Sequence of chain 2.A:
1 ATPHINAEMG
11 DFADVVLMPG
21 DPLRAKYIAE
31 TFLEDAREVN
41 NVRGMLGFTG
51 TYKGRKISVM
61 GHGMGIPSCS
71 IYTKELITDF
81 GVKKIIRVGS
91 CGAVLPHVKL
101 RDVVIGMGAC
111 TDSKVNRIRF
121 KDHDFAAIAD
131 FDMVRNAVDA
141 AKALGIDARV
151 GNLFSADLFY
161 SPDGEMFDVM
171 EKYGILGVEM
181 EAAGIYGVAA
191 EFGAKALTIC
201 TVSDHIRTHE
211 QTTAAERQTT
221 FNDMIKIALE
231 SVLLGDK

Sequence of chain 1.A:
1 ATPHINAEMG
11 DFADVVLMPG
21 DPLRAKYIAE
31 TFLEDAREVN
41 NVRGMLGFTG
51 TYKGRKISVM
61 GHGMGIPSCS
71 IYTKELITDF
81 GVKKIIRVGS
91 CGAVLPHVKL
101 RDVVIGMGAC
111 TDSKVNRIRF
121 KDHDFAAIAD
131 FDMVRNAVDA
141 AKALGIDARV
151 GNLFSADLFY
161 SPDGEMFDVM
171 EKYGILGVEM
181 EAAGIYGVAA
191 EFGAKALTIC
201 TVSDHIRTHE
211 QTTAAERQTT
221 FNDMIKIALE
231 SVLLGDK

Binding-site contacts:
Ligand atom N7 contacts residue ASP204 of chain 1.A at 3.3 Å (salt-bridge).
Ligand atom O3' contacts residue PO41 of chain 1.D at 2.7 Å (h-bond).
Ligand atom O4' contacts residue ARG43 of chain 2.A at 3.5 Å (salt-bridge).
Ligand atom F contacts residue PHE159 of chain 1.A at 3.6 Å.
Ligand atom O2' contacts residue MET180 of chain 1.A at 2.9 Å (h-bond).
Ligand atom N7 contacts residue CYS91 of chain 1.A at 3.6 Å.
Ligand atom O2' contacts residue ARG87 of chain 1.A at 3.0 Å (salt-bridge).
Ligand atom C5 contacts residue VAL178 of chain 1.A at 3.5 Å (hydrophobic).
Ligand atom C6 contacts residue VAL178 of chain 1.A at 3.6 Å (hydrophobic).
Ligand atom N9 contacts residue SER90 of chain 1.A at 3.6 Å (h-bond).
Ligand atom O5' contacts residue PHE159 of chain 1.A at 3.5 Å.
Ligand atom O2' contacts residue PO41 of chain 1.D at 3.2 Å (h-bond).
Ligand atom C1' contacts residue SER90 of chain 1.A at 3.5 Å.
Ligand atom C5' contacts residue MET64 of chain 1.A at 3.7 Å (hydrophobic).
Ligand atom C3' contacts residue PO41 of chain 1.D at 3.6 Å.
Ligand atom N6 contacts residue GLY92 of chain 1.A at 3.6 Å.
Ligand atom N7 contacts residue GLY92 of chain 1.A at 3.6 Å.
Ligand atom C2' contacts residue PO41 of chain 1.D at 3.5 Å.
Ligand atom C2 contacts residue PHE159 of chain 1.A at 3.5 Å (hydrophobic).
Ligand atom C3' contacts residue GLU181 of chain 1.A at 3.4 Å.
Ligand atom C4' contacts residue PO41 of chain 1.D at 3.5 Å.
Ligand atom O3' contacts residue GLU181 of chain 1.A at 2.7 Å (salt-bridge).
Ligand atom O5' contacts residue HIS4 of chain 2.A at 2.6 Å (h-bond).
Ligand atom N1 contacts residue VAL178 of chain 1.A at 3.8 Å.
Ligand atom N3 contacts residue MET180 of chain 1.A at 3.6 Å.
Ligand atom C8 contacts residue SER90 of chain 1.A at 3.4 Å.
Ligand atom C8 contacts residue CYS91 of chain 1.A at 3.7 Å (hydrophobic).
Ligand atom N3 contacts residue GLU179 of chain 1.A at 3.7 Å.
Ligand atom N6 contacts residue ASP204 of chain 1.A at 3.1 Å (salt-bridge).
Ligand atom O4' contacts residue SER90 of chain 1.A at 3.8 Å.
Ligand atom F contacts residue MET180 of chain 1.A at 3.5 Å.
Ligand atom C5' contacts residue PHE159 of chain 1.A at 3.7 Å (hydrophobic).
Ligand atom C4' contacts residue ARG43 of chain 2.A at 3.8 Å.
Ligand atom C5' contacts residue HIS4 of chain 2.A at 3.6 Å.
Ligand atom C4 contacts residue VAL178 of chain 1.A at 3.6 Å (hydrophobic).
Ligand atom C2' contacts residue MET180 of chain 1.A at 3.6 Å (hydrophobic).
Ligand atom O2' contacts residue GLU179 of chain 1.A at 3.2 Å.
Ligand atom O4' contacts residue PO41 of chain 1.D at 3.3 Å (h-bond).
Ligand atom C1' contacts residue PO41 of chain 1.D at 3.1 Å.
Ligand atom O2' contacts residue GLU181 of chain 1.A at 2.7 Å (salt-bridge).

This small molecule binds to this protein.
Small molecule (SMILES): Nc1nc(F)nc2c1ncn2[C@@H]1O[C@H](CO)[C@@H](O)[C@H]1O